A small-molecule ligand and the protein it binds are described below.
Small molecule (SMILES): NS(=O)(=O)c1nnc(NC(=O)C2CCCCC2)s1

Sequence of chain 1.B:
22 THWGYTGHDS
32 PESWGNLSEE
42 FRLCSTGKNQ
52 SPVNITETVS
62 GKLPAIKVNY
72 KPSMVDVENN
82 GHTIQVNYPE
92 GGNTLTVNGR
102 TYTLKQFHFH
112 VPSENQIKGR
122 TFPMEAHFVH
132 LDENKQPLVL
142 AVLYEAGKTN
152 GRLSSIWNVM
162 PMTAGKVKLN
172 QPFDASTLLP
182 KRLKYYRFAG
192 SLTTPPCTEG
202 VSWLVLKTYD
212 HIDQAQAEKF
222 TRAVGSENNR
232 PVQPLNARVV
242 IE

Binding-site contacts:
Ligand atom N04 contacts residue THR194 of chain 1.B at 2.6 Å (h-bond).
Ligand atom S01 contacts residue ZN1 of chain 1.J at 2.6 Å.
Ligand atom N04 contacts residue HIS111 of chain 1.B at 3.2 Å (h-bond).
Ligand atom O03 contacts residue HIS109 of chain 1.B at 2.9 Å.
Ligand atom C16 contacts residue LEU132 of chain 1.B at 4.3 Å (hydrophobic).
Ligand atom O03 contacts residue ZN1 of chain 1.J at 2.1 Å.
Ligand atom O02 contacts residue THR194 of chain 1.B at 3.2 Å (h-bond).
Ligand atom N07 contacts residue LEU193 of chain 1.B at 4.2 Å.
Ligand atom N04 contacts residue GLU115 of chain 1.B at 4.3 Å.
Ligand atom S09 contacts residue THR195 of chain 1.B at 3.1 Å (h-bond).
Ligand atom C11 contacts residue GLN107 of chain 1.B at 3.9 Å.
Ligand atom S01 contacts residue THR194 of chain 1.B at 3.5 Å (h-bond).
Ligand atom N04 contacts residue HIS109 of chain 1.B at 3.3 Å (h-bond).
Ligand atom O02 contacts residue ZN1 of chain 1.J at 3.7 Å.
Ligand atom S01 contacts residue HIS109 of chain 1.B at 3.5 Å (h-bond).
Ligand atom N07 contacts residue VAL130 of chain 1.B at 3.7 Å.
Ligand atom N04 contacts residue THR195 of chain 1.B at 3.6 Å.
Ligand atom N06 contacts residue GLN107 of chain 1.B at 3.7 Å.
Ligand atom N04 contacts residue HIS128 of chain 1.B at 4.0 Å.
Ligand atom N06 contacts residue LEU193 of chain 1.B at 4.3 Å.
Ligand atom O03 contacts residue THR194 of chain 1.B at 4.2 Å.
Ligand atom N06 contacts residue HIS109 of chain 1.B at 3.4 Å.
Ligand atom S01 contacts residue HIS128 of chain 1.B at 4.0 Å.
Ligand atom O03 contacts residue HIS128 of chain 1.B at 2.9 Å (h-bond).
Ligand atom O02 contacts residue LEU193 of chain 1.B at 3.6 Å.
Ligand atom O02 contacts residue TRP204 of chain 1.B at 3.8 Å.
Ligand atom S09 contacts residue LEU193 of chain 1.B at 3.8 Å.
Ligand atom C08 contacts residue GLN107 of chain 1.B at 4.1 Å.
Ligand atom N04 contacts residue ZN1 of chain 1.J at 2.1 Å.
Ligand atom O03 contacts residue HIS111 of chain 1.B at 4.1 Å.
Ligand atom C05 contacts residue LEU193 of chain 1.B at 4.1 Å (hydrophobic).
Ligand atom O03 contacts residue TRP204 of chain 1.B at 4.2 Å.
Ligand atom C08 contacts residue LEU193 of chain 1.B at 4.0 Å (hydrophobic).
Ligand atom C05 contacts residue HIS109 of chain 1.B at 3.7 Å.
Ligand atom O13 contacts residue GLN107 of chain 1.B at 2.9 Å (h-bond).
Ligand atom N07 contacts residue GLN107 of chain 1.B at 3.3 Å (h-bond).
Ligand atom C05 contacts residue ZN1 of chain 1.J at 4.0 Å.
Ligand atom N10 contacts residue LEU193 of chain 1.B at 4.2 Å.
Ligand atom N06 contacts residue VAL130 of chain 1.B at 3.3 Å.
Ligand atom O13 contacts residue VAL130 of chain 1.B at 3.8 Å.